Sequence of chain 1.E:
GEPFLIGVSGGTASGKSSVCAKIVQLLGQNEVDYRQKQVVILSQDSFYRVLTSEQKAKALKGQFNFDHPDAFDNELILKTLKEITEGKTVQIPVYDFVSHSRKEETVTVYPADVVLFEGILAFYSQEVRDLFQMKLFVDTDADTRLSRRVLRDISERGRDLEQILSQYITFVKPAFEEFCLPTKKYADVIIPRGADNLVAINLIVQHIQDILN

Binding-site contacts:
Ligand atom C02 contacts residue PHE114 of chain 1.E at 4.3 Å (hydrophobic).
Ligand atom O01 contacts residue ARG174 of chain 1.E at 4.1 Å.
Ligand atom N20 contacts residue GLN184 of chain 1.E at 3.9 Å.
Ligand atom C21 contacts residue PHE83 of chain 1.E at 4.4 Å (hydrophobic).
Ligand atom O22 contacts residue GLN184 of chain 1.E at 4.4 Å.
Ligand atom N13 contacts residue TYR65 of chain 1.E at 4.4 Å.
Ligand atom N13 contacts residue PHE83 of chain 1.E at 4.3 Å.
Ligand atom N23 contacts residue GLY79 of chain 1.E at 4.1 Å.
Ligand atom C04 contacts residue ARG174 of chain 1.E at 3.6 Å.
Ligand atom O01 contacts residue TYR65 of chain 1.E at 4.1 Å.
Ligand atom O05 contacts residue PHE114 of chain 1.E at 4.1 Å.
Ligand atom O10 contacts residue PHE114 of chain 1.E at 4.5 Å.
Ligand atom O10 contacts residue ARG174 of chain 1.E at 3.8 Å.
Ligand atom O22 contacts residue ARG166 of chain 1.E at 4.3 Å.
Ligand atom C02 contacts residue TYR65 of chain 1.E at 4.0 Å (hydrophobic).
Ligand atom N20 contacts residue ARG176 of chain 1.E at 4.2 Å.
Ligand atom C03 contacts residue PHE114 of chain 1.E at 4.3 Å (hydrophobic).
Ligand atom C04 contacts residue PHE114 of chain 1.E at 3.5 Å (hydrophobic).
Ligand atom C11 contacts residue ARG174 of chain 1.E at 3.6 Å.
Ligand atom C21 contacts residue ARG174 of chain 1.E at 4.4 Å.
Ligand atom N15 contacts residue TYR65 of chain 1.E at 4.1 Å.
Ligand atom O22 contacts residue ARG174 of chain 1.E at 4.3 Å.
Ligand atom N14 contacts residue PHE83 of chain 1.E at 4.4 Å.
Ligand atom C03 contacts residue ARG174 of chain 1.E at 3.1 Å.
Ligand atom C12 contacts residue ARG174 of chain 1.E at 4.2 Å.
Ligand atom C19 contacts residue PHE83 of chain 1.E at 4.4 Å (hydrophobic).
Ligand atom N23 contacts residue ALA76 of chain 1.E at 3.4 Å (h-bond).
Ligand atom N14 contacts residue TYR65 of chain 1.E at 3.6 Å.
Ligand atom C17 contacts residue PHE83 of chain 1.E at 4.3 Å (hydrophobic).
Ligand atom N16 contacts residue ARG174 of chain 1.E at 4.0 Å.
Ligand atom N15 contacts residue ASP84 of chain 1.E at 3.5 Å (salt-bridge).
Ligand atom C02 contacts residue ARG174 of chain 1.E at 4.1 Å.
Ligand atom C18 contacts residue PHE83 of chain 1.E at 4.2 Å (hydrophobic).
Ligand atom C19 contacts residue ALA76 of chain 1.E at 4.4 Å (hydrophobic).
Ligand atom N20 contacts residue PHE83 of chain 1.E at 4.5 Å.
Ligand atom C12 contacts residue TYR65 of chain 1.E at 4.4 Å (hydrophobic).
Ligand atom O01 contacts residue ASP62 of chain 1.E at 4.1 Å.
Ligand atom O05 contacts residue ARG174 of chain 1.E at 3.1 Å (salt-bridge).
Ligand atom N14 contacts residue ASP84 of chain 1.E at 4.3 Å.
Ligand atom N16 contacts residue PHE83 of chain 1.E at 4.4 Å.

A small-molecule ligand and the protein it binds are described below.
Small molecule (SMILES): N=[N+]=N[C@@H]1[C@H](O)[C@@H](CO)O[C@H]1n1ccc(N)nc1=O